Binding-site contacts:
Ligand atom O6 contacts residue LYS115 of chain 19.H at 3.7 Å.
Ligand atom C1 contacts residue ASN259 of chain 19.I at 1.4 Å.
Ligand atom O5 contacts residue THR116 of chain 19.H at 4.3 Å.
Ligand atom C4 contacts residue LYS115 of chain 19.H at 4.5 Å.
Ligand atom C2 contacts residue ASN259 of chain 19.I at 2.4 Å.
Ligand atom C8 contacts residue GLU198 of chain 19.B at 4.1 Å.
Ligand atom O7 contacts residue LYS181 of chain 19.H at 4.1 Å.
Ligand atom O7 contacts residue ASN259 of chain 19.I at 2.8 Å (h-bond).
Ligand atom O6 contacts residue THR116 of chain 19.H at 3.5 Å.
Ligand atom C4 contacts residue ASN259 of chain 19.I at 4.1 Å.
Ligand atom C7 contacts residue ASN259 of chain 19.I at 3.1 Å.
Ligand atom O5 contacts residue ASN259 of chain 19.I at 2.3 Å (h-bond).
Ligand atom N2 contacts residue ASN259 of chain 19.I at 3.0 Å (h-bond).
Ligand atom C6 contacts residue LYS115 of chain 19.H at 4.3 Å.
Ligand atom O6 contacts residue ASN259 of chain 19.I at 4.5 Å.
Ligand atom C8 contacts residue ASN259 of chain 19.I at 4.4 Å.
Ligand atom C3 contacts residue ASN259 of chain 19.I at 3.8 Å.
Ligand atom C5 contacts residue ASN259 of chain 19.I at 3.6 Å.

Sequence of chain 19.B:
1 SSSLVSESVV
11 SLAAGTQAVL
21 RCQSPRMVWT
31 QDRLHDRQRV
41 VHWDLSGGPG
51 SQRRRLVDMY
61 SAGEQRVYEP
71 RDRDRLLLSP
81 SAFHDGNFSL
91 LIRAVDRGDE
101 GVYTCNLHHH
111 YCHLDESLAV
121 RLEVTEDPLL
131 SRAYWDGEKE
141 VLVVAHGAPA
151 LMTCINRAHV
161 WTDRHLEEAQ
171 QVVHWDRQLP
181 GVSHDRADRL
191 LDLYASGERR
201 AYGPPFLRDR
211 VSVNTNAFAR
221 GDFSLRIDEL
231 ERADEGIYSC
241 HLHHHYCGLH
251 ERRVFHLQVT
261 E

Sequence of chain 19.H:
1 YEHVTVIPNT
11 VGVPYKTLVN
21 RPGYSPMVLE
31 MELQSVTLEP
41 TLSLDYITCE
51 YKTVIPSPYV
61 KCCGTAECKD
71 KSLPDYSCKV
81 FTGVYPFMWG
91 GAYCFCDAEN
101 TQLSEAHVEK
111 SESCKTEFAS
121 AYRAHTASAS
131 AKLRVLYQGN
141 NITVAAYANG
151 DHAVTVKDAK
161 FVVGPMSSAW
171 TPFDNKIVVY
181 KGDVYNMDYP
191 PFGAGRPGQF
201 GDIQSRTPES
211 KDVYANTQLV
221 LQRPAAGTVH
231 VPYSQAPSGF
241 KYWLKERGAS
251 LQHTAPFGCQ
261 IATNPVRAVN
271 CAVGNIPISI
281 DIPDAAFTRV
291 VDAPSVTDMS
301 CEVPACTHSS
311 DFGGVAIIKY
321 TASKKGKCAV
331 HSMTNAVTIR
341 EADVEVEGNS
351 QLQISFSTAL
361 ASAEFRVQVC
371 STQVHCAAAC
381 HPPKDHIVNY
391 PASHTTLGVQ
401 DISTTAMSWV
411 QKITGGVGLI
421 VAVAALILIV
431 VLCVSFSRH

A small-molecule ligand and the protein it binds are described below.
Small molecule (SMILES): CC(=O)N[C@@H]1[C@@H](O)[C@H](O)[C@@H](CO)O[C@H]1O

Sequence of chain 19.I:
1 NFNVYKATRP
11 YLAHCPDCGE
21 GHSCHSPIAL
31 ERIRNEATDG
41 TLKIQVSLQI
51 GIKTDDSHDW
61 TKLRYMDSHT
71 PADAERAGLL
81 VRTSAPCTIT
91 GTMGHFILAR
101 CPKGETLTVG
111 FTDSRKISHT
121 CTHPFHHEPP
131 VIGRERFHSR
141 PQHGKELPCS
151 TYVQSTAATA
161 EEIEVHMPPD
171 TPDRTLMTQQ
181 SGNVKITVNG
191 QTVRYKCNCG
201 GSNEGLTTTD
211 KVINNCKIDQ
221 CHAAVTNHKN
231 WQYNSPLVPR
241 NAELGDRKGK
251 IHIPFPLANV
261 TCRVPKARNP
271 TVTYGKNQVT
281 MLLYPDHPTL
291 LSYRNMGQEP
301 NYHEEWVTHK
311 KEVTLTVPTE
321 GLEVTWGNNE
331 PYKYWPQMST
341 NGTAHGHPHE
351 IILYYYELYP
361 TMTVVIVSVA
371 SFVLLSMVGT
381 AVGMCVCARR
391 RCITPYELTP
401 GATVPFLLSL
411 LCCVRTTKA